Sequence of chain 1.C:
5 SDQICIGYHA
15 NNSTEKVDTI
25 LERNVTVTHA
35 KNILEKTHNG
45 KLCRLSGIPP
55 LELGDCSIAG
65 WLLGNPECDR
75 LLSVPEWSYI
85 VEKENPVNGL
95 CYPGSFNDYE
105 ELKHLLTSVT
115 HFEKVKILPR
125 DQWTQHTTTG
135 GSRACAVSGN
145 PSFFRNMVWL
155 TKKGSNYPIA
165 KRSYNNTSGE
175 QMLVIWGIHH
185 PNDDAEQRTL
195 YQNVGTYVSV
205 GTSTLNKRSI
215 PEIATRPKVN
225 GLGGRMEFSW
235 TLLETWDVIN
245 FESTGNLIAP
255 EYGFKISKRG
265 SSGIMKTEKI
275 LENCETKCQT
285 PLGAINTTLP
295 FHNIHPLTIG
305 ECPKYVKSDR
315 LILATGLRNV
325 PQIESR

Binding-site contacts:
Ligand atom O5 contacts residue TRP240 of chain 1.C at 4.3 Å.
Ligand atom C7 contacts residue ASN169 of chain 1.C at 3.8 Å.
Ligand atom C7 contacts residue VAL242 of chain 1.C at 3.6 Å (hydrophobic).
Ligand atom C4 contacts residue ASN169 of chain 1.C at 4.3 Å.
Ligand atom C7 contacts residue TRP240 of chain 1.C at 4.3 Å (hydrophobic).
Ligand atom O6 contacts residue THR171 of chain 1.C at 3.6 Å.
Ligand atom O7 contacts residue VAL242 of chain 1.C at 3.9 Å.
Ligand atom O5 contacts residue ASN169 of chain 1.C at 2.4 Å (h-bond).
Ligand atom C6 contacts residue TRP240 of chain 1.C at 3.8 Å (hydrophobic).
Ligand atom O6 contacts residue TRP240 of chain 1.C at 3.1 Å.
Ligand atom C3 contacts residue ASN169 of chain 1.C at 3.9 Å.
Ligand atom C2 contacts residue TRP240 of chain 1.C at 4.1 Å (hydrophobic).
Ligand atom O7 contacts residue ASN169 of chain 1.C at 4.0 Å.
Ligand atom O5 contacts residue THR171 of chain 1.C at 4.4 Å.
Ligand atom C8 contacts residue TRP240 of chain 1.C at 4.3 Å (hydrophobic).
Ligand atom C2 contacts residue ASN169 of chain 1.C at 2.5 Å.
Ligand atom N2 contacts residue VAL242 of chain 1.C at 4.1 Å.
Ligand atom C8 contacts residue VAL242 of chain 1.C at 3.5 Å (hydrophobic).
Ligand atom C5 contacts residue ASN169 of chain 1.C at 3.7 Å.
Ligand atom C1 contacts residue TRP240 of chain 1.C at 3.6 Å (hydrophobic).
Ligand atom C1 contacts residue ASN169 of chain 1.C at 1.4 Å.
Ligand atom N2 contacts residue ASN169 of chain 1.C at 3.1 Å (h-bond).
Ligand atom C5 contacts residue TRP240 of chain 1.C at 4.0 Å (hydrophobic).
Ligand atom N2 contacts residue TRP240 of chain 1.C at 3.4 Å (h-bond).

A protein and the small-molecule ligand that binds it are described below.
Small molecule (SMILES): CC(=O)N[C@@H]1[C@@H](O)[C@H](O)[C@@H](CO)O[C@H]1O